Sequence of chain 1.D:
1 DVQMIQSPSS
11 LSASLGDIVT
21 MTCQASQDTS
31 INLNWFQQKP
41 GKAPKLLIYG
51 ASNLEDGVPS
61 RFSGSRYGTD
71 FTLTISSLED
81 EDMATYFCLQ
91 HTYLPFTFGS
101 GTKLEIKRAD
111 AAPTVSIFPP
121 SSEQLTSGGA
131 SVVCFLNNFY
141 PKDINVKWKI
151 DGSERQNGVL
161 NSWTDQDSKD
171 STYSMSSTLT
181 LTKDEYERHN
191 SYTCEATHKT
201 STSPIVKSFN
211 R

Binding-site contacts:
Ligand atom C contacts residue THR92 of chain 1.D at 3.6 Å.
Ligand atom O3P contacts residue GLY100 of chain 1.E at 3.5 Å (h-bond).
Ligand atom OH contacts residue HIS35 of chain 1.E at 3.8 Å.
Ligand atom O1P contacts residue THR33 of chain 1.E at 3.9 Å.
Ligand atom O1P contacts residue GLY100 of chain 1.E at 2.9 Å (h-bond).
Ligand atom CZ contacts residue HIS35 of chain 1.E at 4.0 Å.
Ligand atom CG contacts residue TYR52 of chain 1.E at 3.7 Å (hydrophobic).
Ligand atom O3P contacts residue THR101 of chain 1.E at 3.0 Å (h-bond).
Ligand atom CG1 contacts residue TYR93 of chain 1.D at 4.1 Å (hydrophobic).
Ligand atom CE2 contacts residue GLY100 of chain 1.E at 3.9 Å.
Ligand atom O contacts residue TYR93 of chain 1.D at 3.3 Å.
Ligand atom CE1 contacts residue HIS35 of chain 1.E at 4.0 Å.
Ligand atom CD contacts residue THR33 of chain 1.E at 3.9 Å.
Ligand atom N contacts residue THR92 of chain 1.D at 2.9 Å (h-bond).
Ligand atom CG2 contacts residue TYR93 of chain 1.D at 3.5 Å (hydrophobic).
Ligand atom O2P contacts residue ARG99 of chain 1.E at 2.8 Å (salt-bridge).
Ligand atom CG contacts residue PHE96 of chain 1.D at 3.6 Å (hydrophobic).
Ligand atom O contacts residue THR92 of chain 1.D at 3.8 Å.
Ligand atom CB contacts residue PHE96 of chain 1.D at 3.7 Å (hydrophobic).
Ligand atom CD2 contacts residue PHE96 of chain 1.D at 3.8 Å (hydrophobic).
Ligand atom O3P contacts residue ARG99 of chain 1.E at 3.8 Å.
Ligand atom C contacts residue LEU94 of chain 1.D at 3.8 Å (hydrophobic).
Ligand atom OH contacts residue THR33 of chain 1.E at 3.0 Å (h-bond).
Ligand atom P contacts residue ARG99 of chain 1.E at 3.9 Å.
Ligand atom P contacts residue GLY100 of chain 1.E at 3.9 Å.
Ligand atom O contacts residue THR92 of chain 1.D at 4.1 Å.
Ligand atom CG contacts residue THR33 of chain 1.E at 3.9 Å.
Ligand atom CG1 contacts residue LEU94 of chain 1.D at 3.6 Å (hydrophobic).
Ligand atom CA contacts residue THR92 of chain 1.D at 3.8 Å.
Ligand atom CB contacts residue THR92 of chain 1.D at 3.8 Å.
Ligand atom CZ contacts residue GLY100 of chain 1.E at 3.9 Å.
Ligand atom CA contacts residue THR92 of chain 1.D at 3.4 Å.
Ligand atom OH contacts residue GLY100 of chain 1.E at 3.4 Å (h-bond).
Ligand atom CG1 contacts residue THR92 of chain 1.D at 4.0 Å.
Ligand atom CZ contacts residue THR33 of chain 1.E at 4.1 Å.
Ligand atom CB contacts residue TYR52 of chain 1.E at 3.5 Å (hydrophobic).
Ligand atom O contacts residue LEU94 of chain 1.D at 2.6 Å (h-bond).
Ligand atom O1P contacts residue ARG99 of chain 1.E at 3.4 Å.
Ligand atom CE1 contacts residue TYR50 of chain 1.E at 4.0 Å (hydrophobic).
Ligand atom CD1 contacts residue TYR50 of chain 1.E at 3.9 Å (hydrophobic).

Sequence of chain 1.E:
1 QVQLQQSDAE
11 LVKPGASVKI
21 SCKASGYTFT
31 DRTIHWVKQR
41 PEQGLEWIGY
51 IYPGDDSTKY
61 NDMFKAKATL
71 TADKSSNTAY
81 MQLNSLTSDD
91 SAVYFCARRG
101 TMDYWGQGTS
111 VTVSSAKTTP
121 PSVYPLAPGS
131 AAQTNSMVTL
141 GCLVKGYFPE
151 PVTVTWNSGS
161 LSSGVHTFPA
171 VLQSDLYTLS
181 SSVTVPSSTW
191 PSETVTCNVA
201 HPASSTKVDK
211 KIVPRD

This small molecule binds to this protein.
Small molecule (SMILES): CC[C@H](C)[C@H](N)C(=O)N[C@H](C(=O)N[C@@H](Cc1ccc(O)cc1)C(=O)N[C@@H](CCCCN)C(=O)N[C@@H](COP(=O)(O)O)C(=O)N1CCC[C@H]1C(=O)N[C@H](C=O)C(C)C)C(C)C